Sequence of chain 1.D:
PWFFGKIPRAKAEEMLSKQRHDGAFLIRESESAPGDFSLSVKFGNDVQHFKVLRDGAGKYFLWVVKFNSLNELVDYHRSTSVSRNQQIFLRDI

Binding-site contacts:
Ligand atom C38 contacts residue HIS53 of chain 1.D at 3.8 Å.
Ligand atom O5 contacts residue PHE54 of chain 1.D at 3.4 Å.
Ligand atom C13 contacts residue LYS55 of chain 1.D at 3.8 Å.
Ligand atom C23 contacts residue SER42 of chain 1.D at 3.7 Å.
Ligand atom O5 contacts residue LYS55 of chain 1.D at 2.9 Å (salt-bridge).
Ligand atom C21 contacts residue LYS55 of chain 1.D at 3.7 Å.
Ligand atom O3 contacts residue LYS55 of chain 1.D at 2.8 Å (salt-bridge).
Ligand atom C32 contacts residue PHE54 of chain 1.D at 3.4 Å (hydrophobic).
Ligand atom C29 contacts residue LYS55 of chain 1.D at 3.7 Å.
Ligand atom C21 contacts residue PHE54 of chain 1.D at 3.8 Å (hydrophobic).
Ligand atom C19 contacts residue ARG13 of chain 1.D at 3.3 Å.
Ligand atom C23 contacts residue ARG32 of chain 1.D at 3.2 Å.
Ligand atom C18 contacts residue ARG13 of chain 1.D at 3.7 Å.
Ligand atom C21 contacts residue ARG13 of chain 1.D at 3.4 Å.
Ligand atom O3 contacts residue SER42 of chain 1.D at 2.5 Å (h-bond).
Ligand atom C23 contacts residue ARG13 of chain 1.D at 3.8 Å.
Ligand atom N1 contacts residue LYS55 of chain 1.D at 2.8 Å (salt-bridge).
Ligand atom C28 contacts residue TRP67 of chain 1.D at 3.5 Å (hydrophobic).
Ligand atom O1 contacts residue ARG32 of chain 1.D at 2.5 Å (salt-bridge).
Ligand atom O1 contacts residue SER42 of chain 1.D at 3.4 Å (h-bond).
Ligand atom N1 contacts residue LEU66 of chain 1.D at 2.9 Å (h-bond).
Ligand atom C20 contacts residue ARG13 of chain 1.D at 3.1 Å.
Ligand atom O contacts residue ARG13 of chain 1.D at 2.7 Å (salt-bridge).
Ligand atom C28 contacts residue LEU66 of chain 1.D at 3.5 Å (hydrophobic).
Ligand atom C33 contacts residue HIS53 of chain 1.D at 3.5 Å.
Ligand atom C20 contacts residue SER42 of chain 1.D at 3.8 Å.
Ligand atom C21 contacts residue HIS53 of chain 1.D at 3.8 Å.
Ligand atom N1 contacts residue LEU57 of chain 1.D at 3.6 Å.
Ligand atom C24 contacts residue SER42 of chain 1.D at 3.6 Å.
Ligand atom O2 contacts residue LYS55 of chain 1.D at 3.7 Å.
Ligand atom O contacts residue ARG32 of chain 1.D at 2.8 Å (salt-bridge).
Ligand atom C37 contacts residue HIS53 of chain 1.D at 3.6 Å.
Ligand atom N3 contacts residue HIS53 of chain 1.D at 2.9 Å (h-bond).
Ligand atom C6 contacts residue LEU57 of chain 1.D at 3.8 Å (hydrophobic).
Ligand atom C24 contacts residue LYS55 of chain 1.D at 3.5 Å.
Ligand atom C33 contacts residue PHE54 of chain 1.D at 3.8 Å (hydrophobic).
Ligand atom C29 contacts residue LEU66 of chain 1.D at 3.5 Å (hydrophobic).
Ligand atom O9 contacts residue ARG13 of chain 1.D at 2.9 Å (salt-bridge).
Ligand atom C32 contacts residue HIS53 of chain 1.D at 3.4 Å.
Ligand atom C33 contacts residue GLN52 of chain 1.D at 3.6 Å.

A protein and the small-molecule ligand that binds it are described below.
Small molecule (SMILES): NC(=O)CC1NC(=O)C2(CCCCC2)NC(=O)[C@@H](CC(=O)O)[C@@H](c2ccc(C(C(=O)O)C(=O)O)cc2)/C=C/C[C@@H](Cc2cccc3ccccc23)CNC1=O